Sequence of chain 2.A:
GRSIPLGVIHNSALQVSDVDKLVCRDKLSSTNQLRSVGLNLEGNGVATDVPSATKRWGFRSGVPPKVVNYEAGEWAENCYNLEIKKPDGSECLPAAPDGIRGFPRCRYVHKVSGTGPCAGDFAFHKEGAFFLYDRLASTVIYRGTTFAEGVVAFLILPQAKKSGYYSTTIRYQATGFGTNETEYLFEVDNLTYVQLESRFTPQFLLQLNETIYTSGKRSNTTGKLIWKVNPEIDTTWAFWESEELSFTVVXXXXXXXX

The small molecule below binds the protein below.
Small molecule (SMILES): CC(=O)N[C@@H]1[C@@H](O)[C@H](O)[C@@H](CO)O[C@H]1O

Binding-site contacts:
Ligand atom C8 contacts residue ASN211 of chain 2.A at 3.9 Å.
Ligand atom N2 contacts residue ASN211 of chain 2.A at 2.9 Å (h-bond).
Ligand atom O7 contacts residue ASN211 of chain 2.A at 4.0 Å.
Ligand atom C2 contacts residue ASN211 of chain 2.A at 2.5 Å.
Ligand atom C4 contacts residue ASN211 of chain 2.A at 4.2 Å.
Ligand atom C1 contacts residue ASN211 of chain 2.A at 1.4 Å.
Ligand atom C3 contacts residue ASN211 of chain 2.A at 3.8 Å.
Ligand atom C5 contacts residue ASN211 of chain 2.A at 3.7 Å.
Ligand atom O5 contacts residue ASN211 of chain 2.A at 2.3 Å (h-bond).
Ligand atom C7 contacts residue ASN211 of chain 2.A at 3.6 Å.